Binding-site contacts:
Ligand atom C2 contacts residue ILE10 of chain 1.A at 4.4 Å (hydrophobic).
Ligand atom C6 contacts residue CYS7 of chain 1.B at 4.3 Å (hydrophobic).
Ligand atom C2 contacts residue CYS11 of chain 1.A at 3.5 Å (hydrophobic).
Ligand atom O1 contacts residue CYS11 of chain 1.A at 3.1 Å (h-bond).
Ligand atom O1 contacts residue CYS6 of chain 1.A at 2.7 Å (h-bond).
Ligand atom C3 contacts residue ALA14 of chain 1.B at 4.0 Å (hydrophobic).
Ligand atom C1 contacts residue LEU11 of chain 1.B at 3.9 Å (hydrophobic).
Ligand atom C1 contacts residue CYS11 of chain 1.A at 4.1 Å (hydrophobic).
Ligand atom O1 contacts residue LEU11 of chain 1.B at 4.4 Å.
Ligand atom C3 contacts residue LEU16 of chain 1.A at 4.4 Å (hydrophobic).
Ligand atom C7 contacts residue ALA14 of chain 1.B at 3.2 Å (hydrophobic).
Ligand atom C2 contacts residue LEU11 of chain 1.B at 4.3 Å (hydrophobic).
Ligand atom C5 contacts residue LEU11 of chain 1.B at 3.7 Å (hydrophobic).
Ligand atom C1 contacts residue CYS6 of chain 1.A at 3.7 Å (hydrophobic).
Ligand atom C5 contacts residue CYS7 of chain 1.B at 4.3 Å (hydrophobic).
Ligand atom C6 contacts residue CYS6 of chain 1.A at 3.9 Å (hydrophobic).
Ligand atom O1 contacts residue ILE10 of chain 1.A at 3.6 Å.
Ligand atom C3 contacts residue CYS11 of chain 1.A at 4.4 Å (hydrophobic).
Ligand atom C7 contacts residue CYS11 of chain 1.A at 4.3 Å (hydrophobic).
Ligand atom C4 contacts residue LEU11 of chain 1.B at 4.0 Å (hydrophobic).
Ligand atom C7 contacts residue LEU16 of chain 1.A at 3.8 Å (hydrophobic).
Ligand atom C1 contacts residue ILE10 of chain 1.A at 4.5 Å (hydrophobic).
Ligand atom O1 contacts residue SER9 of chain 1.A at 3.8 Å.
Ligand atom C3 contacts residue LEU11 of chain 1.B at 4.4 Å (hydrophobic).
Ligand atom C6 contacts residue LEU11 of chain 1.B at 3.6 Å (hydrophobic).
Ligand atom C4 contacts residue ALA14 of chain 1.B at 4.1 Å (hydrophobic).
Ligand atom C5 contacts residue HIS10 of chain 1.B at 3.9 Å.
Ligand atom C4 contacts residue HIS10 of chain 1.B at 4.0 Å.
Ligand atom C7 contacts residue LEU13 of chain 1.A at 4.2 Å (hydrophobic).

Sequence of chain 1.A:
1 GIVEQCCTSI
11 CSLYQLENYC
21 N

The protein below binds the small molecule below.
Small molecule (SMILES): Cc1cccc(O)c1

Sequence of chain 1.B:
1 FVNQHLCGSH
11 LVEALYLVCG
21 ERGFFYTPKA